This protein binds this small molecule.
Small molecule (SMILES): Nc1nc2c(ncn2[C@@H]2O[C@H](CO[P](=O)(O)O[P](=O)(O)NP(=O)(O)O)[C@@H](O)[C@H]2O)c(=O)[nH]1

Binding-site contacts:
Ligand atom O3G contacts residue GLY60 of chain 2.A at 2.8 Å (h-bond).
Ligand atom N7 contacts residue ASN116 of chain 2.A at 3.1 Å (h-bond).
Ligand atom O2' contacts residue ASP30 of chain 2.A at 3.4 Å (salt-bridge).
Ligand atom O1B contacts residue GLY13 of chain 2.A at 3.4 Å (h-bond).
Ligand atom O1G contacts residue PRO34 of chain 2.A at 3.5 Å.
Ligand atom PG contacts residue MG1 of chain 2.D at 3.2 Å.
Ligand atom O6 contacts residue ALA146 of chain 2.A at 2.9 Å (h-bond).
Ligand atom O2B contacts residue LYS16 of chain 2.A at 3.5 Å (salt-bridge).
Ligand atom O1A contacts residue ALA18 of chain 2.A at 2.9 Å (h-bond).
Ligand atom O1A contacts residue GLY15 of chain 2.A at 3.3 Å.
Ligand atom C6 contacts residue ASP119 of chain 2.A at 3.5 Å.
Ligand atom N3B contacts residue MG1 of chain 2.D at 3.4 Å.
Ligand atom O2B contacts residue MG1 of chain 2.D at 2.1 Å.
Ligand atom O2G contacts residue THR35 of chain 2.A at 2.8 Å (h-bond).
Ligand atom C6 contacts residue LYS117 of chain 2.A at 3.5 Å.
Ligand atom O6 contacts residue ASN116 of chain 2.A at 3.3 Å (h-bond).
Ligand atom C2' contacts residue VAL29 of chain 2.A at 3.5 Å (hydrophobic).
Ligand atom O3G contacts residue LYS16 of chain 2.A at 2.6 Å (salt-bridge).
Ligand atom O2G contacts residue MG1 of chain 2.D at 2.1 Å.
Ligand atom O2' contacts residue PHE28 of chain 2.A at 3.3 Å.
Ligand atom O1B contacts residue LYS16 of chain 2.A at 2.8 Å (salt-bridge).
Ligand atom N3B contacts residue GLY13 of chain 2.A at 3.0 Å (h-bond).
Ligand atom O6 contacts residue ASP119 of chain 2.A at 3.4 Å (salt-bridge).
Ligand atom PB contacts residue MG1 of chain 2.D at 3.3 Å.
Ligand atom O1B contacts residue VAL14 of chain 2.A at 3.3 Å (h-bond).
Ligand atom N2 contacts residue ASP119 of chain 2.A at 2.8 Å (salt-bridge).
Ligand atom O2B contacts residue SER17 of chain 2.A at 3.0 Å (h-bond).
Ligand atom O1A contacts residue SER17 of chain 2.A at 3.4 Å (h-bond).
Ligand atom O3A contacts residue GLY15 of chain 2.A at 3.1 Å (h-bond).
Ligand atom PB contacts residue LYS16 of chain 2.A at 3.5 Å.
Ligand atom O2' contacts residue VAL29 of chain 2.A at 2.7 Å (h-bond).
Ligand atom O6 contacts residue SER145 of chain 2.A at 3.5 Å.
Ligand atom C8 contacts residue ALA18 of chain 2.A at 3.5 Å (hydrophobic).
Ligand atom O4' contacts residue LYS117 of chain 2.A at 3.4 Å (salt-bridge).
Ligand atom O1B contacts residue GLY15 of chain 2.A at 3.0 Å (h-bond).
Ligand atom O3G contacts residue GLY12 of chain 2.A at 3.4 Å.
Ligand atom N1 contacts residue ASP119 of chain 2.A at 2.8 Å (salt-bridge).
Ligand atom O6 contacts residue LYS117 of chain 2.A at 3.4 Å.
Ligand atom O3' contacts residue ASP30 of chain 2.A at 3.0 Å (salt-bridge).
Ligand atom O1G contacts residue GLN61 of chain 2.A at 3.1 Å (h-bond).

Sequence of chain 2.A:
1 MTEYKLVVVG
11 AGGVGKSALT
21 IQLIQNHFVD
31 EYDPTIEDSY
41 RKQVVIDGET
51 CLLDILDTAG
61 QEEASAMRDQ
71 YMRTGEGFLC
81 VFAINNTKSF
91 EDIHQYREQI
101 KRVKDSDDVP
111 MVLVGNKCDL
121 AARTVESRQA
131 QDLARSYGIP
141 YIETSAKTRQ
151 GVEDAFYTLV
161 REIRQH